Sequence of chain 1.L:
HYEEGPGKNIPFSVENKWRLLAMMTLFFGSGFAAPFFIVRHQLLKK

A small-molecule ligand and the protein it binds are described below.
Small molecule (SMILES): CCCCCCCCCCO[C@@H]1O[C@H](CO)[C@@H](O[C@H]2O[C@H](CO)[C@@H](O)[C@H](O)[C@H]2O)[C@H](O)[C@H]1O

Sequence of chain 1.A:
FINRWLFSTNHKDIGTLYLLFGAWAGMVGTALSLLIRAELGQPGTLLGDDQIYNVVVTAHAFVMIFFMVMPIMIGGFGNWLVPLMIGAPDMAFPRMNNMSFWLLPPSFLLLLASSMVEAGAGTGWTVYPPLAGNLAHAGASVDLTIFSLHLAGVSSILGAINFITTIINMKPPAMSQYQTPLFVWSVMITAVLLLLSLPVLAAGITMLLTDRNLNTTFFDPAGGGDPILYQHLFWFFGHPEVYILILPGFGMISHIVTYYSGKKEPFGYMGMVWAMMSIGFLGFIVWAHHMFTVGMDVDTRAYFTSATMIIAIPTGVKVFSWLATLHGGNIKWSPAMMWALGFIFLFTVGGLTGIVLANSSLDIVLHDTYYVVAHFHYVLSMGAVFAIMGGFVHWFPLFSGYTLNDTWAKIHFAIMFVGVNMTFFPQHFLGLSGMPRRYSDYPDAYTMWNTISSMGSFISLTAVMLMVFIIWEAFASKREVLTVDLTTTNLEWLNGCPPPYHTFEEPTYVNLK

Sequence of chain 1.M:
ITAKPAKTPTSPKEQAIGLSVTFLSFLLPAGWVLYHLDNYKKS

Binding-site contacts:
Ligand atom C1 contacts residue GLY31 of chain 1.M at 3.8 Å.
Ligand atom C3 contacts residue TYR35 of chain 1.M at 4.1 Å (hydrophobic).
Ligand atom C10 contacts residue TYR35 of chain 1.M at 3.5 Å (hydrophobic).
Ligand atom C43 contacts residue PHE459 of chain 1.A at 4.0 Å (hydrophobic).
Ligand atom C31 contacts residue TRP98 of chain 1.D at 3.8 Å (hydrophobic).
Ligand atom C37 contacts residue LEU34 of chain 1.M at 3.7 Å (hydrophobic).
Ligand atom C43 contacts residue LEU35 of chain 1.A at 4.0 Å (hydrophobic).
Ligand atom C40 contacts residue LEU462 of chain 1.A at 4.0 Å (hydrophobic).
Ligand atom C37 contacts residue ALA30 of chain 1.M at 4.1 Å (hydrophobic).
Ligand atom O3 contacts residue TRP32 of chain 1.M at 3.9 Å.
Ligand atom C25 contacts residue TRP98 of chain 1.D at 3.9 Å (hydrophobic).
Ligand atom C28 contacts residue LEU27 of chain 1.M at 3.6 Å (hydrophobic).
Ligand atom C28 contacts residue TRP98 of chain 1.D at 4.2 Å (hydrophobic).
Ligand atom O6 contacts residue TYR35 of chain 1.M at 3.6 Å (h-bond).
Ligand atom O16 contacts residue TRP98 of chain 1.D at 3.8 Å.
Ligand atom C19 contacts residue LEU27 of chain 1.M at 3.7 Å (hydrophobic).
Ligand atom C40 contacts residue ALA30 of chain 1.M at 4.2 Å (hydrophobic).
Ligand atom O5 contacts residue TRP98 of chain 1.D at 3.5 Å.
Ligand atom O3 contacts residue HIS36 of chain 1.M at 3.3 Å.
Ligand atom C25 contacts residue LEU95 of chain 1.D at 4.2 Å (hydrophobic).
Ligand atom O61 contacts residue TRP98 of chain 1.D at 3.3 Å (h-bond).
Ligand atom C22 contacts residue TRP98 of chain 1.D at 3.6 Å (hydrophobic).
Ligand atom O49 contacts residue LEU28 of chain 1.M at 3.2 Å (h-bond).
Ligand atom O16 contacts residue GLY31 of chain 1.M at 3.8 Å.
Ligand atom O1 contacts residue TYR35 of chain 1.M at 3.4 Å.
Ligand atom C28 contacts residue GLY31 of chain 1.M at 4.0 Å.
Ligand atom C57 contacts residue TRP98 of chain 1.D at 3.9 Å (hydrophobic).
Ligand atom O49 contacts residue GLY31 of chain 1.M at 4.1 Å.
Ligand atom C57 contacts residue TYR35 of chain 1.M at 3.9 Å (hydrophobic).
Ligand atom C34 contacts residue PHE459 of chain 1.A at 4.0 Å (hydrophobic).
Ligand atom O49 contacts residue TRP32 of chain 1.M at 3.6 Å (h-bond).
Ligand atom C19 contacts residue LEU28 of chain 1.M at 4.0 Å (hydrophobic).
Ligand atom O16 contacts residue LEU28 of chain 1.M at 4.2 Å.
Ligand atom O55 contacts residue TRP32 of chain 1.M at 2.9 Å.
Ligand atom C1 contacts residue LEU28 of chain 1.M at 4.2 Å (hydrophobic).
Ligand atom C18 contacts residue LEU28 of chain 1.M at 3.7 Å (hydrophobic).
Ligand atom C5 contacts residue TYR35 of chain 1.M at 4.0 Å (hydrophobic).
Ligand atom C6 contacts residue TRP98 of chain 1.D at 4.2 Å (hydrophobic).
Ligand atom C43 contacts residue PHE37 of chain 1.L at 4.1 Å (hydrophobic).
Ligand atom C1 contacts residue TRP32 of chain 1.M at 3.7 Å (hydrophobic).

Sequence of chain 1.D:
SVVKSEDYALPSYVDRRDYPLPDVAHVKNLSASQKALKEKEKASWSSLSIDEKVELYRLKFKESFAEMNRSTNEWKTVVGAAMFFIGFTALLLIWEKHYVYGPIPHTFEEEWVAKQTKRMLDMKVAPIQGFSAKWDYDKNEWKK